The small molecule below binds the protein below.
Small molecule (SMILES): CC(=O)N[C@@H]1[C@@H](O)[C@H](O)[C@@H](CO)O[C@H]1O

Binding-site contacts:
Ligand atom C2 contacts residue ASN337 of chain 1.A at 2.5 Å.
Ligand atom C7 contacts residue ASN425 of chain 1.A at 3.6 Å.
Ligand atom O6 contacts residue THR345 of chain 1.A at 3.2 Å.
Ligand atom O7 contacts residue ASN425 of chain 1.A at 3.0 Å (h-bond).
Ligand atom N2 contacts residue ASN425 of chain 1.A at 4.0 Å.
Ligand atom N2 contacts residue ASN337 of chain 1.A at 2.9 Å (h-bond).
Ligand atom C1 contacts residue ASN337 of chain 1.A at 1.4 Å.
Ligand atom C7 contacts residue ASN337 of chain 1.A at 3.7 Å.
Ligand atom C6 contacts residue THR345 of chain 1.A at 4.1 Å.
Ligand atom C6 contacts residue PHE347 of chain 1.A at 3.7 Å (hydrophobic).
Ligand atom O4 contacts residue PHE347 of chain 1.A at 4.3 Å.
Ligand atom C5 contacts residue ASN337 of chain 1.A at 3.7 Å.
Ligand atom C3 contacts residue ASN337 of chain 1.A at 3.8 Å.
Ligand atom C1 contacts residue ASN425 of chain 1.A at 4.4 Å.
Ligand atom O5 contacts residue PHE347 of chain 1.A at 4.2 Å.
Ligand atom C4 contacts residue ASN337 of chain 1.A at 4.2 Å.
Ligand atom C2 contacts residue ASN425 of chain 1.A at 4.4 Å.
Ligand atom O7 contacts residue ASN337 of chain 1.A at 3.8 Å.
Ligand atom O6 contacts residue SER339 of chain 1.A at 3.3 Å.
Ligand atom C5 contacts residue PHE347 of chain 1.A at 3.8 Å (hydrophobic).
Ligand atom O5 contacts residue ASN337 of chain 1.A at 2.4 Å (h-bond).
Ligand atom O6 contacts residue PHE347 of chain 1.A at 3.2 Å.

Sequence of chain 1.A:
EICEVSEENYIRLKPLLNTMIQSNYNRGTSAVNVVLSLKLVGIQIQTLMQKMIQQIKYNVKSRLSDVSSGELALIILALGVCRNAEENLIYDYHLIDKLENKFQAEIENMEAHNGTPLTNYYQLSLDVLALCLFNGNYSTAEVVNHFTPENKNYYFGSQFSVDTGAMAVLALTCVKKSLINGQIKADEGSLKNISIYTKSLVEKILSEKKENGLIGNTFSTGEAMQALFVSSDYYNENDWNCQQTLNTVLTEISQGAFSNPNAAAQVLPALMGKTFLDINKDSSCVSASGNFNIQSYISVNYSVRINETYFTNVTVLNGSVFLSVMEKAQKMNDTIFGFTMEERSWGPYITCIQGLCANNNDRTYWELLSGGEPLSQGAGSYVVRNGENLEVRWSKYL